Sequence of chain 2.A:
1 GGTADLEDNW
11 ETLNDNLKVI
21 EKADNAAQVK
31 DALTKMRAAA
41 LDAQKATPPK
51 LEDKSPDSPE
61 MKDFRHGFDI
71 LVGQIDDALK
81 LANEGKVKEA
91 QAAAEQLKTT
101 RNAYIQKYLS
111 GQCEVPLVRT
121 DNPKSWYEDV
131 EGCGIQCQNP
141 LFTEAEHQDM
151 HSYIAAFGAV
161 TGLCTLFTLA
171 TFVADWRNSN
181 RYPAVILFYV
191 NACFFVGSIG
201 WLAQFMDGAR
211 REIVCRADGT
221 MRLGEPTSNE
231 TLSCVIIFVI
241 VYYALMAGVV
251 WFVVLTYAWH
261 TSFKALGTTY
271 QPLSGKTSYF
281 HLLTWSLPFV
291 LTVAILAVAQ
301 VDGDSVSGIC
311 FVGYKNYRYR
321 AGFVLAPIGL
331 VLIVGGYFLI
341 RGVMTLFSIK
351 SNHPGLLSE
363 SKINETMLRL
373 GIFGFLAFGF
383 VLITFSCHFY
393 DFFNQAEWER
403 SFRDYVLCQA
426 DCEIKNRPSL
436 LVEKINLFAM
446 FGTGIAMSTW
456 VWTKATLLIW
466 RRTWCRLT

The small molecule below binds the protein below.
Small molecule (SMILES): CC(=O)N[C@H]1[C@H](O[C@H]2[C@H](O)[C@@H](NC(C)=O)CO[C@@H]2CO)O[C@H](CO)[C@@H](O[C@@H]2O[C@H](CO)[C@@H](O)[C@H](O[C@H]3O[C@H](CO)[C@@H](O)[C@H](O)[C@@H]3O)[C@@H]2O)[C@@H]1O

Binding-site contacts:
Ligand atom C7 contacts residue ALA412 of chain 2.A at 4.0 Å (hydrophobic).
Ligand atom O7 contacts residue ALA412 of chain 2.A at 3.8 Å.
Ligand atom O6 contacts residue ASP129 of chain 2.A at 3.0 Å (salt-bridge).
Ligand atom C6 contacts residue ASP129 of chain 2.A at 3.6 Å.
Ligand atom C8 contacts residue ALA412 of chain 2.A at 3.3 Å (hydrophobic).